Sequence of chain 1.A:
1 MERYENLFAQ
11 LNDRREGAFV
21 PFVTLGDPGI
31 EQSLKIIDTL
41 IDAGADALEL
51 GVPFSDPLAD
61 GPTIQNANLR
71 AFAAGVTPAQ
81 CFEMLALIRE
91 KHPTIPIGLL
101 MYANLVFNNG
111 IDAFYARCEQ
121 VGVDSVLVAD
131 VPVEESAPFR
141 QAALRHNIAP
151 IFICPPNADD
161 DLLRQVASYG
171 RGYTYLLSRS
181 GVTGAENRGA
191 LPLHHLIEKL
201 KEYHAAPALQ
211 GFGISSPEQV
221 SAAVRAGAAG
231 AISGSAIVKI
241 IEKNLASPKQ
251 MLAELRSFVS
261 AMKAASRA

Sequence of chain 1.B:
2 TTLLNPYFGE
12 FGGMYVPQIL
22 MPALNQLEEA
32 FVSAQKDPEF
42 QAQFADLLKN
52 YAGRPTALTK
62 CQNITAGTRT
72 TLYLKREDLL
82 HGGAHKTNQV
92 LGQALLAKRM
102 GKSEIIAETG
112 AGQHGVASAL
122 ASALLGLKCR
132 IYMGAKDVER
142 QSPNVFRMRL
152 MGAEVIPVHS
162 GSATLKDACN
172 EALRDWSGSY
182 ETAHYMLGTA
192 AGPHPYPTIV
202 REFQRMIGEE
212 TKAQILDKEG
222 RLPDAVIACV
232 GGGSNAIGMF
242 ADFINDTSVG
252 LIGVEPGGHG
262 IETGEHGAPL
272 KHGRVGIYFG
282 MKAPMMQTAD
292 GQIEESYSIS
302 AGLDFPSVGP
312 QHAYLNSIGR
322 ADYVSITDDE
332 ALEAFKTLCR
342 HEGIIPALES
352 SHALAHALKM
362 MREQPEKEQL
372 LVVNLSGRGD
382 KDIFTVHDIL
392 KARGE

This protein binds this small molecule.
Small molecule (SMILES): O=P(O)(O)OCCNS(=O)(=O)c1ccc(OC(F)(F)F)cc1

Binding-site contacts:
Ligand atom O22 contacts residue ILE232 of chain 1.A at 3.6 Å.
Ligand atom O21 contacts residue GLU49 of chain 1.A at 3.3 Å.
Ligand atom O19 contacts residue PHE212 of chain 1.A at 3.5 Å.
Ligand atom O16 contacts residue PHE212 of chain 1.A at 3.6 Å.
Ligand atom C14 contacts residue THR183 of chain 1.A at 3.7 Å.
Ligand atom O20 contacts residue GLY234 of chain 1.A at 3.7 Å.
Ligand atom O7 contacts residue PHE212 of chain 1.A at 3.7 Å.
Ligand atom C5 contacts residue THR183 of chain 1.A at 3.7 Å.
Ligand atom O20 contacts residue ILE64 of chain 1.A at 3.5 Å.
Ligand atom O19 contacts residue GLY213 of chain 1.A at 2.8 Å (h-bond).
Ligand atom F9F contacts residue ILE153 of chain 1.A at 3.5 Å.
Ligand atom O21 contacts residue LEU100 of chain 1.A at 3.3 Å.
Ligand atom C2 contacts residue PHE212 of chain 1.A at 3.7 Å (hydrophobic).
Ligand atom O16 contacts residue THR183 of chain 1.A at 3.6 Å.
Ligand atom F9F contacts residue LEU127 of chain 1.A at 3.4 Å.
Ligand atom C15 contacts residue GLY234 of chain 1.A at 3.8 Å.
Ligand atom O22 contacts residue TYR175 of chain 1.A at 2.9 Å (h-bond).
Ligand atom F11 contacts residue ALA59 of chain 1.A at 3.8 Å.
Ligand atom C3 contacts residue LEU127 of chain 1.A at 3.6 Å (hydrophobic).
Ligand atom O18 contacts residue GLY234 of chain 1.A at 2.9 Å (h-bond).
Ligand atom C14 contacts residue TYR175 of chain 1.A at 3.3 Å (hydrophobic).
Ligand atom O21 contacts residue PHE22 of chain 1.A at 3.2 Å.
Ligand atom C5 contacts residue LEU100 of chain 1.A at 3.6 Å (hydrophobic).
Ligand atom O20 contacts residue GLY184 of chain 1.A at 3.7 Å.
Ligand atom F9F contacts residue ALA129 of chain 1.A at 3.4 Å.
Ligand atom F11 contacts residue PRO18 of chain 1.B at 3.5 Å.
Ligand atom O19 contacts residue GLY184 of chain 1.A at 2.8 Å (h-bond).
Ligand atom O19 contacts residue THR183 of chain 1.A at 3.6 Å.
Ligand atom O18 contacts residue SER235 of chain 1.A at 3.5 Å (h-bond).
Ligand atom C3 contacts residue TYR175 of chain 1.A at 3.4 Å (hydrophobic).
Ligand atom F11 contacts residue ALA129 of chain 1.A at 3.3 Å.
Ligand atom F10 contacts residue PHE212 of chain 1.A at 3.7 Å.
Ligand atom O7 contacts residue ALA59 of chain 1.A at 3.4 Å.
Ligand atom O7 contacts residue ALA129 of chain 1.A at 3.6 Å.
Ligand atom O20 contacts residue THR183 of chain 1.A at 3.4 Å.
Ligand atom P17 contacts residue SER235 of chain 1.A at 3.6 Å.
Ligand atom C4 contacts residue LEU100 of chain 1.A at 3.6 Å (hydrophobic).
Ligand atom C1 contacts residue PHE212 of chain 1.A at 3.6 Å (hydrophobic).
Ligand atom C6 contacts residue PHE212 of chain 1.A at 3.8 Å (hydrophobic).
Ligand atom O20 contacts residue SER235 of chain 1.A at 2.5 Å (h-bond).